A small-molecule ligand and the protein it binds are described below.
Small molecule (SMILES): COC[C@@H](C)N

Binding-site contacts:
Ligand atom C08 contacts residue LYS259 of chain 1.A at 3.8 Å.
Ligand atom N04 contacts residue ASN260 of chain 1.A at 4.2 Å.
Ligand atom N04 contacts residue LYS259 of chain 1.A at 2.6 Å (salt-bridge).
Ligand atom C07 contacts residue LYS261 of chain 1.A at 3.8 Å.
Ligand atom C15 contacts residue LYS261 of chain 1.A at 3.6 Å.
Ligand atom C08 contacts residue LYS261 of chain 1.A at 3.4 Å.
Ligand atom C15 contacts residue GLU263 of chain 1.A at 3.8 Å.
Ligand atom C08 contacts residue ASN260 of chain 1.A at 4.3 Å.
Ligand atom O02 contacts residue ASP262 of chain 1.A at 4.2 Å.
Ligand atom C09 contacts residue LYS261 of chain 1.A at 4.5 Å.
Ligand atom C09 contacts residue ASP262 of chain 1.A at 3.8 Å.
Ligand atom C15 contacts residue ASN260 of chain 1.A at 4.1 Å.
Ligand atom C08 contacts residue ASP262 of chain 1.A at 3.8 Å.
Ligand atom O02 contacts residue LYS261 of chain 1.A at 4.0 Å.
Ligand atom C15 contacts residue ASP262 of chain 1.A at 3.4 Å.
Ligand atom C07 contacts residue ASP262 of chain 1.A at 3.2 Å.
Ligand atom C15 contacts residue LYS259 of chain 1.A at 4.1 Å.
Ligand atom N04 contacts residue LYS261 of chain 1.A at 3.6 Å (salt-bridge).

Sequence of chain 1.A:
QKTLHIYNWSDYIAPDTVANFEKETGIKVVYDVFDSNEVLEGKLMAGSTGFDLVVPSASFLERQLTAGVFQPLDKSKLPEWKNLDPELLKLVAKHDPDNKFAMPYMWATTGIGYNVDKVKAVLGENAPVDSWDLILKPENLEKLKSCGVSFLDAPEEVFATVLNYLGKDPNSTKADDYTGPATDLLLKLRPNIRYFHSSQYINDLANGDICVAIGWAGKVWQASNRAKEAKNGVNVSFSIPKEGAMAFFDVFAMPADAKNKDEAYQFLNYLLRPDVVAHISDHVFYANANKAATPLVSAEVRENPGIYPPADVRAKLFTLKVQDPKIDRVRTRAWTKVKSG